Binding-site contacts:
Ligand atom C2 contacts residue ASN229 of chain 1.A at 2.5 Å.
Ligand atom O7 contacts residue ASN229 of chain 1.A at 4.3 Å.
Ligand atom C3 contacts residue ASN229 of chain 1.A at 3.8 Å.
Ligand atom C5 contacts residue ASN229 of chain 1.A at 3.6 Å.
Ligand atom O6 contacts residue CYS230 of chain 1.A at 4.3 Å.
Ligand atom C7 contacts residue ASN229 of chain 1.A at 3.9 Å.
Ligand atom C1 contacts residue ASN229 of chain 1.A at 1.4 Å.
Ligand atom N2 contacts residue ASN229 of chain 1.A at 2.9 Å (h-bond).
Ligand atom C4 contacts residue ASN229 of chain 1.A at 4.2 Å.
Ligand atom O5 contacts residue ASN229 of chain 1.A at 2.3 Å (h-bond).
Ligand atom O6 contacts residue SER231 of chain 1.A at 3.6 Å.

Sequence of chain 1.A:
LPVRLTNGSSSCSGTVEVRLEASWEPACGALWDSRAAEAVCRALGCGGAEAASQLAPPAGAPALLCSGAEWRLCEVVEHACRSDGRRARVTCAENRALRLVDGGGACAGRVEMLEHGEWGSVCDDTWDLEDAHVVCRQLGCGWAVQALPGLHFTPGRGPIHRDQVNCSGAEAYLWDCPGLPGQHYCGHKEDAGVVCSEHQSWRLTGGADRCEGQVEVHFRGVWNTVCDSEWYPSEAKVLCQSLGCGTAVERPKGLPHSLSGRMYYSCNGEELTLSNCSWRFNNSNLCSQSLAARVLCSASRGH

A small-molecule ligand and the protein it binds are described below.
Small molecule (SMILES): CC(=O)N[C@@H]1[C@@H](O)[C@H](O)[C@@H](CO)O[C@H]1O